The protein below binds the small molecule below.
Small molecule (SMILES): CC(=O)N[C@@H]1[C@@H](O)[C@H](O)[C@@H](CO)O[C@H]1O

Sequence of chain 1.E:
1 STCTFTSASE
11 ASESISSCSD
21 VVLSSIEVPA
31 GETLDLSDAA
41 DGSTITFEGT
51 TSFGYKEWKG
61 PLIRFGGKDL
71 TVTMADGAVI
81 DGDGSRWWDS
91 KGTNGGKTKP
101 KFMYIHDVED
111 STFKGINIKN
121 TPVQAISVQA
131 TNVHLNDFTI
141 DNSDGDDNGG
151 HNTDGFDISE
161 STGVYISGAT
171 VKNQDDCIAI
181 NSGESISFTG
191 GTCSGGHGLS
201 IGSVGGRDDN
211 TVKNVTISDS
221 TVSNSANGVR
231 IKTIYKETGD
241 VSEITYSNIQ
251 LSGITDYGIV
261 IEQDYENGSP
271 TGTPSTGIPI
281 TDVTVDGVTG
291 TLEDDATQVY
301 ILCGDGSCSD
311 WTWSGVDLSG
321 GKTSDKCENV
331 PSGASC

Binding-site contacts:
Ligand atom C2 contacts residue SER185 of chain 1.E at 3.8 Å.
Ligand atom C2 contacts residue ASN214 of chain 1.E at 2.3 Å.
Ligand atom C6 contacts residue TYR165 of chain 1.E at 3.6 Å (hydrophobic).
Ligand atom C8 contacts residue GLU243 of chain 1.E at 4.5 Å.
Ligand atom C7 contacts residue ASN214 of chain 1.E at 3.2 Å.
Ligand atom O7 contacts residue SER185 of chain 1.E at 4.3 Å.
Ligand atom C1 contacts residue ASN214 of chain 1.E at 1.5 Å.
Ligand atom N2 contacts residue ASN214 of chain 1.E at 2.8 Å (h-bond).
Ligand atom O7 contacts residue ASN214 of chain 1.E at 3.7 Å.
Ligand atom C8 contacts residue ASN214 of chain 1.E at 4.0 Å.
Ligand atom O6 contacts residue TYR165 of chain 1.E at 4.1 Å.
Ligand atom C5 contacts residue SER185 of chain 1.E at 4.5 Å.
Ligand atom O6 contacts residue SER187 of chain 1.E at 3.9 Å.
Ligand atom O5 contacts residue ASN214 of chain 1.E at 2.4 Å (h-bond).
Ligand atom C4 contacts residue ASN214 of chain 1.E at 4.1 Å.
Ligand atom C3 contacts residue ASN214 of chain 1.E at 3.7 Å.
Ligand atom C5 contacts residue ASN214 of chain 1.E at 3.6 Å.
Ligand atom C1 contacts residue SER185 of chain 1.E at 3.7 Å.
Ligand atom O5 contacts residue SER185 of chain 1.E at 3.5 Å (h-bond).